Sequence of chain 15.C:
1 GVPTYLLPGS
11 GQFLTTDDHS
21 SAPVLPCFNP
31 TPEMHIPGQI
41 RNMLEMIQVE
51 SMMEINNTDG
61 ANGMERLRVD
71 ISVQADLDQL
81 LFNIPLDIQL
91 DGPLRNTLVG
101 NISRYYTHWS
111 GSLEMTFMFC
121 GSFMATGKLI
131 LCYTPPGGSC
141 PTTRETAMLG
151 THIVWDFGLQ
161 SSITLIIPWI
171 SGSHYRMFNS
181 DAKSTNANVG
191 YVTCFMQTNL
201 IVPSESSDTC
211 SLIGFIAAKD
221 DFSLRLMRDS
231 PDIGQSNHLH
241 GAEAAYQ

Binding-site contacts:
Ligand atom O3 contacts residue ASP91 of chain 15.C at 4.0 Å.
Ligand atom O3 contacts residue GLY282 of chain 15.A at 3.4 Å.
Ligand atom O10 contacts residue ASN275 of chain 15.A at 2.9 Å (h-bond).
Ligand atom C4 contacts residue ARG104 of chain 15.C at 3.9 Å.
Ligand atom O4 contacts residue ARG95 of chain 15.C at 3.6 Å (salt-bridge).
Ligand atom O1B contacts residue ARG104 of chain 15.C at 2.8 Å (salt-bridge).
Ligand atom C4 contacts residue ASP91 of chain 15.C at 3.2 Å.
Ligand atom O4 contacts residue ASP91 of chain 15.C at 2.7 Å (salt-bridge).
Ligand atom C10 contacts residue ASN275 of chain 15.A at 3.3 Å.
Ligand atom C5 contacts residue ASN275 of chain 15.A at 3.6 Å.
Ligand atom C3 contacts residue ASP232 of chain 15.C at 4.0 Å.
Ligand atom C3 contacts residue PRO274 of chain 15.A at 3.8 Å (hydrophobic).
Ligand atom O10 contacts residue ARG270 of chain 15.A at 3.3 Å.
Ligand atom C6 contacts residue ASP91 of chain 15.C at 3.8 Å.
Ligand atom C4 contacts residue PRO231 of chain 15.C at 3.5 Å (hydrophobic).
Ligand atom C5 contacts residue PRO274 of chain 15.A at 4.0 Å (hydrophobic).
Ligand atom C5 contacts residue PRO231 of chain 15.C at 3.7 Å (hydrophobic).
Ligand atom N5 contacts residue ASN275 of chain 15.A at 3.6 Å (h-bond).
Ligand atom C11 contacts residue GLY234 of chain 15.C at 3.8 Å.
Ligand atom C4 contacts residue PRO274 of chain 15.A at 4.0 Å (hydrophobic).
Ligand atom C11 contacts residue PRO231 of chain 15.C at 3.7 Å (hydrophobic).
Ligand atom C11 contacts residue ILE233 of chain 15.C at 3.8 Å (hydrophobic).
Ligand atom O4 contacts residue ASN275 of chain 15.A at 3.0 Å (h-bond).
Ligand atom C3 contacts residue PRO274 of chain 15.A at 4.1 Å (hydrophobic).
Ligand atom C3 contacts residue ARG104 of chain 15.C at 3.8 Å.
Ligand atom N5 contacts residue PRO231 of chain 15.C at 2.9 Å (h-bond).
Ligand atom C10 contacts residue PRO231 of chain 15.C at 3.8 Å (hydrophobic).
Ligand atom O4 contacts residue ASP232 of chain 15.C at 2.7 Å (salt-bridge).
Ligand atom O6 contacts residue PRO274 of chain 15.A at 3.7 Å.
Ligand atom C11 contacts residue ASP232 of chain 15.C at 3.8 Å.
Ligand atom O7 contacts residue ARG270 of chain 15.A at 3.8 Å.
Ligand atom O7 contacts residue PRO274 of chain 15.A at 3.4 Å.
Ligand atom C4 contacts residue ASP232 of chain 15.C at 3.5 Å.
Ligand atom O6 contacts residue ASP91 of chain 15.C at 3.1 Å.
Ligand atom O4 contacts residue PRO231 of chain 15.C at 3.8 Å.
Ligand atom N5 contacts residue ASP232 of chain 15.C at 4.1 Å.
Ligand atom C3 contacts residue ARG95 of chain 15.C at 3.9 Å.
Ligand atom O3 contacts residue PRO274 of chain 15.A at 3.8 Å.
Ligand atom C4 contacts residue ASN275 of chain 15.A at 3.8 Å.
Ligand atom C1 contacts residue ARG104 of chain 15.C at 3.6 Å.

This small molecule binds to this protein.
Small molecule (SMILES): CC(=O)N[C@H]1[C@H]([C@H](O)[C@H](O)CO)O[C@@](OC[C@H]2O[C@@H](O[C@H]3[C@H](O)[C@@H](O)[C@H](O)O[C@@H]3CO)[C@H](O)[C@@H](O)[C@H]2O)(C(=O)O)C[C@@H]1O

Sequence of chain 15.A:
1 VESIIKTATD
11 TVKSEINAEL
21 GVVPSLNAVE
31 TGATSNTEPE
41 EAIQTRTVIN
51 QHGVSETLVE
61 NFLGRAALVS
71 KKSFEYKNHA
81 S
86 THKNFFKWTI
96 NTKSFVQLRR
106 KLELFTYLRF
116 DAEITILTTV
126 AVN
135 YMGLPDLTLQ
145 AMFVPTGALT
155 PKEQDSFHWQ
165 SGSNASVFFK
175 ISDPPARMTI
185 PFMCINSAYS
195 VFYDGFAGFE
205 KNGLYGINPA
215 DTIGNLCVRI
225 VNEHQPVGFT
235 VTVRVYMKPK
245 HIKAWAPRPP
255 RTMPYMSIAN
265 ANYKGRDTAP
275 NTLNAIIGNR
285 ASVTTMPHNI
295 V